Binding-site contacts:
Ligand atom C1 contacts residue ASN280 of chain 33.E at 1.4 Å.
Ligand atom C8 contacts residue GLY296 of chain 33.E at 4.4 Å.
Ligand atom C7 contacts residue ASN280 of chain 33.E at 3.9 Å.
Ligand atom C5 contacts residue ASN280 of chain 33.E at 3.7 Å.
Ligand atom O5 contacts residue ASN280 of chain 33.E at 2.4 Å (h-bond).
Ligand atom C2 contacts residue ASN280 of chain 33.E at 2.5 Å.
Ligand atom O7 contacts residue ASN280 of chain 33.E at 4.4 Å.
Ligand atom C8 contacts residue ARG324 of chain 33.E at 4.2 Å.
Ligand atom N2 contacts residue ASN280 of chain 33.E at 2.9 Å (h-bond).
Ligand atom C3 contacts residue ASN280 of chain 33.E at 3.8 Å.
Ligand atom C4 contacts residue ASN280 of chain 33.E at 4.2 Å.

A protein and the small-molecule ligand that binds it are described below.
Small molecule (SMILES): CC(=O)N[C@H]1[C@H](O[C@H]2[C@H](O)[C@@H](NC(C)=O)CO[C@@H]2CO)O[C@H](CO)[C@@H](O)[C@@H]1O

Sequence of chain 33.E:
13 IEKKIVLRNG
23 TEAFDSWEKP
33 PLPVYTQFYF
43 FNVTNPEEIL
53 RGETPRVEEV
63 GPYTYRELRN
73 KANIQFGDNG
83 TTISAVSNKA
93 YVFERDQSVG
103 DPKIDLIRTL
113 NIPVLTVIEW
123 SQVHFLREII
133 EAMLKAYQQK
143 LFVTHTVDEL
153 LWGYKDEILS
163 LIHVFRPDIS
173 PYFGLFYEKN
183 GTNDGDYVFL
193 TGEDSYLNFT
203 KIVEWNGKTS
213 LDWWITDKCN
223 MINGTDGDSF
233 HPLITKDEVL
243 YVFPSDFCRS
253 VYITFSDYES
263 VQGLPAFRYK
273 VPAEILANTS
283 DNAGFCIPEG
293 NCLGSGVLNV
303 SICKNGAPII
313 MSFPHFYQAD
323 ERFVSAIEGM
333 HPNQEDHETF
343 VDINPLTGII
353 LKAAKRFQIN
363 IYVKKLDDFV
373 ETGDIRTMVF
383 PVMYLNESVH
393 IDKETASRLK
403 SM